This protein binds this small molecule.
Small molecule (SMILES): O=C1CCCO1

Sequence of chain 1.C:
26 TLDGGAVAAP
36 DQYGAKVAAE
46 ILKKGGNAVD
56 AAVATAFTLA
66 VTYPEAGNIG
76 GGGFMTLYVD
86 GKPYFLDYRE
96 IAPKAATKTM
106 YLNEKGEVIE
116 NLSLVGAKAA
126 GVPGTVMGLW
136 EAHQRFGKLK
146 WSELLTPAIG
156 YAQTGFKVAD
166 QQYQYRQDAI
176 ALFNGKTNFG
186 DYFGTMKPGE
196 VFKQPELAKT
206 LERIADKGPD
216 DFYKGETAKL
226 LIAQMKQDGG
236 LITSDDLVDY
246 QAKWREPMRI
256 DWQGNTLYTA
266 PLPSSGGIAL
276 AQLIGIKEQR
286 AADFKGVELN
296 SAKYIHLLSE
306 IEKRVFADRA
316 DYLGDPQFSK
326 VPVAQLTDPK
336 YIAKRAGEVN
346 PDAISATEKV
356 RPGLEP

Binding-site contacts:
Ligand atom O contacts residue PRO200 of chain 1.C at 3.5 Å.
Ligand atom CG contacts residue ASP186 of chain 1.C at 3.5 Å.
Ligand atom CB contacts residue GLU201 of chain 1.C at 4.2 Å.
Ligand atom CB contacts residue TYR187 of chain 1.C at 3.7 Å (hydrophobic).
Ligand atom C contacts residue TYR187 of chain 1.C at 3.5 Å (hydrophobic).
Ligand atom CA contacts residue GLU201 of chain 1.C at 3.3 Å.
Ligand atom C contacts residue PRO200 of chain 1.C at 4.0 Å (hydrophobic).
Ligand atom O contacts residue GLU201 of chain 1.C at 3.2 Å (salt-bridge).
Ligand atom CA contacts residue TYR187 of chain 1.C at 3.6 Å (hydrophobic).
Ligand atom OD contacts residue TYR187 of chain 1.C at 3.5 Å.
Ligand atom OD contacts residue ASP186 of chain 1.C at 4.3 Å.
Ligand atom O contacts residue GLN199 of chain 1.C at 4.2 Å.
Ligand atom CG contacts residue TYR187 of chain 1.C at 3.8 Å (hydrophobic).
Ligand atom C contacts residue GLU201 of chain 1.C at 3.9 Å.
Ligand atom O contacts residue TYR187 of chain 1.C at 3.9 Å.